Binding-site contacts:
Ligand atom CA contacts residue GLY105 of chain 6.C at 3.9 Å.
Ligand atom N contacts residue LEU161 of chain 6.C at 3.2 Å (h-bond).
Ligand atom N contacts residue VAL125 of chain 6.C at 3.5 Å (h-bond).
Ligand atom C contacts residue LEU161 of chain 6.C at 3.9 Å (hydrophobic).
Ligand atom CB contacts residue ILE130 of chain 6.C at 3.6 Å (hydrophobic).
Ligand atom CD1 contacts residue GLY124 of chain 6.C at 3.9 Å.
Ligand atom O contacts residue GLY105 of chain 6.C at 3.7 Å.
Ligand atom O contacts residue ILE130 of chain 6.C at 3.7 Å.
Ligand atom O contacts residue LEU161 of chain 6.C at 3.4 Å (h-bond).
Ligand atom CB contacts residue TYR162 of chain 6.C at 3.5 Å (hydrophobic).
Ligand atom OE1 contacts residue ARG165 of chain 6.C at 2.9 Å (salt-bridge).
Ligand atom O contacts residue SER163 of chain 6.C at 3.1 Å (h-bond).
Ligand atom SD contacts residue ARG165 of chain 6.C at 3.5 Å.
Ligand atom CB contacts residue ILE104 of chain 6.C at 3.6 Å (hydrophobic).
Ligand atom CA contacts residue ILE130 of chain 6.C at 3.5 Å (hydrophobic).
Ligand atom CB contacts residue VAL125 of chain 6.C at 3.3 Å (hydrophobic).
Ligand atom CD1 contacts residue TYR162 of chain 6.C at 3.5 Å (hydrophobic).
Ligand atom CD2 contacts residue LEU161 of chain 6.C at 3.6 Å (hydrophobic).
Ligand atom CB contacts residue GLY105 of chain 6.C at 3.2 Å.
Ligand atom C contacts residue GLY105 of chain 6.C at 3.8 Å.
Ligand atom CD contacts residue ARG165 of chain 6.C at 3.8 Å.
Ligand atom O contacts residue TYR162 of chain 6.C at 3.6 Å.
Ligand atom O contacts residue PHE126 of chain 6.C at 3.4 Å.
Ligand atom O contacts residue VAL127 of chain 6.C at 3.5 Å.
Ligand atom CE contacts residue ARG165 of chain 6.C at 3.8 Å.
Ligand atom O contacts residue GLN203 of chain 6.C at 3.5 Å (h-bond).
Ligand atom CD contacts residue GLN203 of chain 6.C at 3.5 Å.
Ligand atom O contacts residue VAL127 of chain 6.C at 2.5 Å (h-bond).
Ligand atom C contacts residue VAL127 of chain 6.C at 3.7 Å (hydrophobic).
Ligand atom C contacts residue ILE130 of chain 6.C at 3.9 Å (hydrophobic).
Ligand atom CA contacts residue VAL125 of chain 6.C at 3.4 Å (hydrophobic).
Ligand atom N contacts residue SER163 of chain 6.C at 3.9 Å.
Ligand atom CA contacts residue PHE126 of chain 6.C at 3.9 Å (hydrophobic).
Ligand atom CD2 contacts residue PHE126 of chain 6.C at 3.4 Å (hydrophobic).
Ligand atom N contacts residue GLY105 of chain 6.C at 2.8 Å (h-bond).
Ligand atom CA contacts residue GLY105 of chain 6.C at 3.6 Å.
Ligand atom CD1 contacts residue GLN203 of chain 6.C at 3.5 Å.
Ligand atom CA contacts residue SER163 of chain 6.C at 3.7 Å.
Ligand atom CG contacts residue TYR162 of chain 6.C at 3.9 Å (hydrophobic).
Ligand atom CA contacts residue LEU161 of chain 6.C at 3.5 Å (hydrophobic).

The protein below binds the small molecule below.
Small molecule (SMILES): CSCC[C@H](NC(=O)[C@@H]1CCCN1C(=O)[C@H](CC(C)C)NC(=O)[C@H](CC(C)C)NC(=O)[C@H](CCCCN)NC(=O)[C@H](C)NC(=O)[C@H](CCCCN)NC(=O)[C@@H](N)CCCN=C(N)N)C(=O)N[C@@H](CCC(=O)O)C(=O)N[C@@H](CCC(=O)O)C(=O)N[C@@H](C)C(=O)N[C@@H](CC(C)C)C(=O)N[C@@H](CC(C)C)C(=O)N1CCC[C@H]1C=O

Sequence of chain 6.C:
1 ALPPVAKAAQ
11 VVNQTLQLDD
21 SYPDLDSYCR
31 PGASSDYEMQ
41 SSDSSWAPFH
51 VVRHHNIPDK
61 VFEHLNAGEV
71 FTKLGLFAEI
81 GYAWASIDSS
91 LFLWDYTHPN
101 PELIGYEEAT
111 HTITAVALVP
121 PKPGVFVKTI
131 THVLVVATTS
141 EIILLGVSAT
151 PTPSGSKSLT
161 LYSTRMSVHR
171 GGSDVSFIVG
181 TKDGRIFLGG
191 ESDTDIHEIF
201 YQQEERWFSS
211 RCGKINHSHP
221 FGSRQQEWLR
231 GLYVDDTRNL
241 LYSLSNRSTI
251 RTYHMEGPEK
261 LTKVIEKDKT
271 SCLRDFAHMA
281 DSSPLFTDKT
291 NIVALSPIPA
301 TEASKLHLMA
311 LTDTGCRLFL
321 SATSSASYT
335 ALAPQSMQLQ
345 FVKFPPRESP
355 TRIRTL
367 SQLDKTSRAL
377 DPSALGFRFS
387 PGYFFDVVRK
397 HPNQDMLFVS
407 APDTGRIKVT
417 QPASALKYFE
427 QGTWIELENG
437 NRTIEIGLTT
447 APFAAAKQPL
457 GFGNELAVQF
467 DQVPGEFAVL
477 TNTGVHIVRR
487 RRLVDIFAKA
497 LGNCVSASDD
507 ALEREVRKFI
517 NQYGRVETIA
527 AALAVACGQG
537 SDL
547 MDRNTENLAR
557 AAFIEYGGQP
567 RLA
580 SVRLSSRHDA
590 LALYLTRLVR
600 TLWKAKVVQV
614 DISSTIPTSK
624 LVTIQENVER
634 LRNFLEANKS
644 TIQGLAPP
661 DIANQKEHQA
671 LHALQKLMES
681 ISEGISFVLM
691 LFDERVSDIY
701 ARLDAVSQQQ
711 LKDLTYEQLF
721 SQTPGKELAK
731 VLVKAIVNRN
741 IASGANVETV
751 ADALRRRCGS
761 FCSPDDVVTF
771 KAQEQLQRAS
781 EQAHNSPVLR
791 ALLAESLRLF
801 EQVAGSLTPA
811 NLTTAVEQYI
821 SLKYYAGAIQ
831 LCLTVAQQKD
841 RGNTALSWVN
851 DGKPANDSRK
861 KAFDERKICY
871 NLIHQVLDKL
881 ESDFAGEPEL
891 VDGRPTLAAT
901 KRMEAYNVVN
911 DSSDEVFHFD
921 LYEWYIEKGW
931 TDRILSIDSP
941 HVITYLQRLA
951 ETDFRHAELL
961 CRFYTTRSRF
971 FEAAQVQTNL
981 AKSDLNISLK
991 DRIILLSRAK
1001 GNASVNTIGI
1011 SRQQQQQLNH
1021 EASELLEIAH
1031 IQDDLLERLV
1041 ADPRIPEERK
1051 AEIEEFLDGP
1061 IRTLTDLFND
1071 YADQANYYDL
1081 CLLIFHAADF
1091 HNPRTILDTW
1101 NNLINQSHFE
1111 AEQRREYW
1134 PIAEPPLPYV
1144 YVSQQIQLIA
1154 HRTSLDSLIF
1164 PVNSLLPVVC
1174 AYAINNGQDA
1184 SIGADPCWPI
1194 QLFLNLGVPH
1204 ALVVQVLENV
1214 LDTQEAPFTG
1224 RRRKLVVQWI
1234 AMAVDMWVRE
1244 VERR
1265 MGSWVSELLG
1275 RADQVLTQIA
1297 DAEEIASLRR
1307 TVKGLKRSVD